A small-molecule ligand and the protein it binds are described below.
Small molecule (SMILES): Cc1nc2[nH]cnc2cc1-n1c2ccc(F)cc2c2n[nH]cc21

Sequence of chain 1.A:
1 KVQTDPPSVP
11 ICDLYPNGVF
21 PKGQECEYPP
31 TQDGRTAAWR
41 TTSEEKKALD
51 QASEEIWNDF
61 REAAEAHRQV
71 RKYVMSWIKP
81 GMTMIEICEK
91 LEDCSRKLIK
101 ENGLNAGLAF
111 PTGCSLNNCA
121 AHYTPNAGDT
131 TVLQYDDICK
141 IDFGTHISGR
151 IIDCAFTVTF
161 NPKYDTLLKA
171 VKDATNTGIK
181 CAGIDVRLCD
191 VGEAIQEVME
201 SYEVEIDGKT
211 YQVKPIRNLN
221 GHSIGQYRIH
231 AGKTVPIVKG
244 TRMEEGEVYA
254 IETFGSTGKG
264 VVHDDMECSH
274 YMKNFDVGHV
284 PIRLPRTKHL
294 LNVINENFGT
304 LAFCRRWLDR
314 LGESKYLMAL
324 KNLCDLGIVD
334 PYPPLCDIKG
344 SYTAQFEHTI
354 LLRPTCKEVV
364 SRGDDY

Binding-site contacts:
Ligand atom N15 contacts residue GLU255 of chain 1.A at 3.7 Å.
Ligand atom C10 contacts residue HIS230 of chain 1.A at 3.5 Å.
Ligand atom C9 contacts residue HIS230 of chain 1.A at 3.4 Å.
Ligand atom C20 contacts residue HIS122 of chain 1.A at 3.9 Å.
Ligand atom N8 contacts residue HIS230 of chain 1.A at 3.6 Å.
Ligand atom N3 contacts residue HIS230 of chain 1.A at 3.7 Å.
Ligand atom N16 contacts residue MN1 of chain 1.B at 4.0 Å.
Ligand atom C19 contacts residue HIS122 of chain 1.A at 3.6 Å.
Ligand atom C1 contacts residue HIS122 of chain 1.A at 3.8 Å.
Ligand atom C13 contacts residue ILE229 of chain 1.A at 3.9 Å (hydrophobic).
Ligand atom C7 contacts residue TYR335 of chain 1.A at 3.9 Å (hydrophobic).
Ligand atom C21 contacts residue HIS273 of chain 1.A at 3.9 Å.
Ligand atom C14 contacts residue HIS222 of chain 1.A at 3.2 Å.
Ligand atom F22 contacts residue ALA305 of chain 1.A at 3.0 Å.
Ligand atom F22 contacts residue PHE110 of chain 1.A at 3.9 Å.
Ligand atom C14 contacts residue MN1 of chain 1.C at 3.4 Å.
Ligand atom C18 contacts residue HIS122 of chain 1.A at 3.8 Å.
Ligand atom F22 contacts residue HIS273 of chain 1.A at 3.1 Å.
Ligand atom C10 contacts residue ILE229 of chain 1.A at 3.8 Å (hydrophobic).
Ligand atom C25 contacts residue ILE229 of chain 1.A at 4.0 Å (hydrophobic).
Ligand atom C18 contacts residue ILE229 of chain 1.A at 3.8 Å (hydrophobic).
Ligand atom F22 contacts residue PRO111 of chain 1.A at 3.4 Å.
Ligand atom N8 contacts residue TYR335 of chain 1.A at 3.5 Å (h-bond).
Ligand atom C23 contacts residue ALA305 of chain 1.A at 3.7 Å (hydrophobic).
Ligand atom N15 contacts residue MN1 of chain 1.C at 2.3 Å.
Ligand atom N16 contacts residue ASP153 of chain 1.A at 3.5 Å (salt-bridge).
Ligand atom N16 contacts residue MN1 of chain 1.C at 3.2 Å.
Ligand atom C4 contacts residue TYR335 of chain 1.A at 4.0 Å (hydrophobic).
Ligand atom C9 contacts residue TYR335 of chain 1.A at 3.6 Å (hydrophobic).
Ligand atom C4 contacts residue HIS230 of chain 1.A at 3.6 Å.
Ligand atom C24 contacts residue TYR335 of chain 1.A at 3.7 Å (hydrophobic).
Ligand atom N3 contacts residue TYR335 of chain 1.A at 4.0 Å.
Ligand atom N15 contacts residue HIS222 of chain 1.A at 2.9 Å (h-bond).
Ligand atom C10 contacts residue MET275 of chain 1.A at 3.9 Å (hydrophobic).
Ligand atom C23 contacts residue TYR335 of chain 1.A at 3.8 Å (hydrophobic).
Ligand atom N12 contacts residue ILE229 of chain 1.A at 3.9 Å.
Ligand atom N15 contacts residue ILE229 of chain 1.A at 4.0 Å.
Ligand atom N15 contacts residue ASP153 of chain 1.A at 3.2 Å (salt-bridge).
Ligand atom C21 contacts residue ALA305 of chain 1.A at 3.5 Å (hydrophobic).
Ligand atom N16 contacts residue ILE229 of chain 1.A at 3.8 Å.